Binding-site contacts:
Ligand atom C14 contacts residue GLU275 of chain 1.C at 3.4 Å.
Ligand atom C17 contacts residue PHE283 of chain 1.C at 3.5 Å (hydrophobic).
Ligand atom C3 contacts residue MET267 of chain 1.C at 3.3 Å (hydrophobic).
Ligand atom C24 contacts residue PHE283 of chain 1.C at 3.6 Å (hydrophobic).
Ligand atom C2 contacts residue MET267 of chain 1.C at 3.2 Å (hydrophobic).
Ligand atom N9 contacts residue GLY279 of chain 1.C at 3.5 Å.
Ligand atom C15 contacts residue GLY279 of chain 1.C at 3.8 Å.
Ligand atom C4 contacts residue TYR247 of chain 1.C at 3.4 Å (hydrophobic).
Ligand atom C1 contacts residue MET267 of chain 1.C at 3.5 Å (hydrophobic).
Ligand atom C14 contacts residue LYS272 of chain 1.C at 3.7 Å.
Ligand atom N7 contacts residue MET267 of chain 1.C at 3.3 Å.
Ligand atom C27 contacts residue PHE283 of chain 1.C at 3.5 Å (hydrophobic).
Ligand atom O32 contacts residue PHE283 of chain 1.C at 3.7 Å.
Ligand atom C17 contacts residue MET267 of chain 1.C at 3.7 Å (hydrophobic).
Ligand atom O25 contacts residue GLN280 of chain 1.C at 2.8 Å (h-bond).
Ligand atom C8 contacts residue TYR247 of chain 1.C at 3.8 Å (hydrophobic).
Ligand atom C6 contacts residue MET267 of chain 1.C at 3.4 Å (hydrophobic).
Ligand atom O19 contacts residue PHE283 of chain 1.C at 3.7 Å.
Ligand atom C8 contacts residue GLY279 of chain 1.C at 3.3 Å.
Ligand atom C28 contacts residue LEU229 of chain 1.C at 3.6 Å (hydrophobic).
Ligand atom C10 contacts residue GLY279 of chain 1.C at 3.3 Å.
Ligand atom C1 contacts residue PHE283 of chain 1.C at 3.8 Å (hydrophobic).
Ligand atom BR33 contacts residue ILE246 of chain 1.C at 3.6 Å.
Ligand atom C5 contacts residue GLY279 of chain 1.C at 3.7 Å.
Ligand atom C13 contacts residue PRO266 of chain 1.C at 3.5 Å (hydrophobic).
Ligand atom O19 contacts residue MET267 of chain 1.C at 3.8 Å.
Ligand atom N9 contacts residue TYR247 of chain 1.C at 2.5 Å (h-bond).
Ligand atom C26 contacts residue PHE283 of chain 1.C at 3.5 Å (hydrophobic).
Ligand atom C13 contacts residue GLU275 of chain 1.C at 3.7 Å.
Ligand atom C8 contacts residue MET267 of chain 1.C at 3.5 Å (hydrophobic).
Ligand atom C12 contacts residue GLU275 of chain 1.C at 3.0 Å.
Ligand atom N16 contacts residue PHE283 of chain 1.C at 3.3 Å.
Ligand atom C4 contacts residue GLN280 of chain 1.C at 3.4 Å.
Ligand atom C5 contacts residue TYR247 of chain 1.C at 3.3 Å (hydrophobic).
Ligand atom C31 contacts residue PHE283 of chain 1.C at 3.5 Å (hydrophobic).
Ligand atom C11 contacts residue MET267 of chain 1.C at 3.7 Å (hydrophobic).
Ligand atom C10 contacts residue MET267 of chain 1.C at 3.8 Å (hydrophobic).
Ligand atom N9 contacts residue MET267 of chain 1.C at 3.8 Å.
Ligand atom C5 contacts residue MET267 of chain 1.C at 3.7 Å (hydrophobic).
Ligand atom BR33 contacts residue SER231 of chain 1.C at 2.9 Å.

A small-molecule ligand and the protein it binds are described below.
Small molecule (SMILES): Cn1cc(Br)cc(C(=O)Nc2cc3nc(-c4ccccc4)[nH]c3cc2C(=O)NC2COC2)c1=O

Sequence of chain 1.C:
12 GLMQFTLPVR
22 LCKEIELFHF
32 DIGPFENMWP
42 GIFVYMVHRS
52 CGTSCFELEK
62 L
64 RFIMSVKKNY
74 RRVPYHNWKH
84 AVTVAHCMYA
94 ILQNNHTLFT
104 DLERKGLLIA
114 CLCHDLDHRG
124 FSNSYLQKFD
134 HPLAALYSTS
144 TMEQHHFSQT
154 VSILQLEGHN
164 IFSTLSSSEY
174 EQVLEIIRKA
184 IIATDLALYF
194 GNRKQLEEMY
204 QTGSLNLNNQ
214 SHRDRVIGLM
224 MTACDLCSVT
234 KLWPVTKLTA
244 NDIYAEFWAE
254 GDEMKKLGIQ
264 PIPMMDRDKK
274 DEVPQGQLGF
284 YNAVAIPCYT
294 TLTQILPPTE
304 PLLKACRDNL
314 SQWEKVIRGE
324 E